Sequence of chain 4.A:
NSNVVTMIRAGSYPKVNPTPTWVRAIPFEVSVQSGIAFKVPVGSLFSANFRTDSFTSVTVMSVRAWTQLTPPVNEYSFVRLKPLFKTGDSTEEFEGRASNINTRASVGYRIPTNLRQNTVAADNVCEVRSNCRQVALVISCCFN

The small molecule below binds the protein below.
Small molecule (SMILES): CO[P](=O)(O)O[C@H]1[C@@H](O)[C@H](n2ccc(=O)[nH]c2=O)O[C@@H]1COP(=O)(O)O

Sequence of chain 6.A:
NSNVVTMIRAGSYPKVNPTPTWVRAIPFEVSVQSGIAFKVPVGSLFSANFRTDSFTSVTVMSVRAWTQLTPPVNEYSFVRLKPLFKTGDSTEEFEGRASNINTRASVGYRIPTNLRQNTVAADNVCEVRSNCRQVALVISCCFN

Binding-site contacts:
Ligand atom C5 contacts residue ARG125 of chain 6.A at 3.5 Å.
Ligand atom O4 contacts residue SER17 of chain 4.A at 3.2 Å.
Ligand atom C5' contacts residue ARG125 of chain 6.A at 4.1 Å.
Ligand atom OP1 contacts residue ARG125 of chain 6.A at 2.9 Å (salt-bridge).
Ligand atom C5' contacts residue SER77 of chain 6.A at 4.4 Å.
Ligand atom C5 contacts residue THR21 of chain 4.A at 4.3 Å.
Ligand atom N1 contacts residue ASN16 of chain 4.A at 4.4 Å.
Ligand atom OP2 contacts residue ARG131 of chain 6.A at 3.7 Å.
Ligand atom O2 contacts residue ARG125 of chain 6.A at 3.9 Å.
Ligand atom P contacts residue ARG125 of chain 6.A at 3.7 Å.
Ligand atom C1' contacts residue ARG125 of chain 6.A at 4.2 Å.
Ligand atom C4 contacts residue ARG125 of chain 6.A at 3.5 Å.
Ligand atom C3' contacts residue ARG125 of chain 6.A at 3.3 Å.
Ligand atom C2 contacts residue ASN16 of chain 4.A at 3.0 Å.
Ligand atom OP3 contacts residue ILE23 of chain 4.A at 4.2 Å.
Ligand atom OP2 contacts residue SER77 of chain 6.A at 4.1 Å.
Ligand atom P contacts residue ILE23 of chain 4.A at 4.4 Å.
Ligand atom C4 contacts residue SER17 of chain 4.A at 4.1 Å.
Ligand atom C6 contacts residue ARG125 of chain 6.A at 3.5 Å.
Ligand atom OP1 contacts residue ILE23 of chain 4.A at 4.0 Å.
Ligand atom OP1 contacts residue ARG131 of chain 6.A at 3.4 Å (salt-bridge).
Ligand atom O3' contacts residue ARG125 of chain 6.A at 4.0 Å.
Ligand atom C4' contacts residue ARG125 of chain 6.A at 4.4 Å.
Ligand atom O5' contacts residue ARG131 of chain 6.A at 2.6 Å (salt-bridge).
Ligand atom C5' contacts residue ARG131 of chain 6.A at 3.2 Å.
Ligand atom O4 contacts residue ARG125 of chain 6.A at 3.8 Å.
Ligand atom OP2 contacts residue ILE23 of chain 4.A at 4.5 Å.
Ligand atom C5' contacts residue MET76 of chain 6.A at 4.3 Å (hydrophobic).
Ligand atom O4 contacts residue THR21 of chain 4.A at 3.9 Å.
Ligand atom P contacts residue ARG131 of chain 6.A at 3.5 Å.
Ligand atom O2 contacts residue ASN16 of chain 4.A at 2.5 Å (h-bond).
Ligand atom C2 contacts residue ARG125 of chain 6.A at 3.8 Å.
Ligand atom N3 contacts residue SER17 of chain 4.A at 4.3 Å.
Ligand atom O5' contacts residue ARG125 of chain 6.A at 3.0 Å (salt-bridge).
Ligand atom N1 contacts residue ARG125 of chain 6.A at 3.7 Å.
Ligand atom C4 contacts residue ASN16 of chain 4.A at 4.1 Å.
Ligand atom OP3 contacts residue ARG125 of chain 6.A at 2.8 Å.
Ligand atom C2' contacts residue ARG125 of chain 6.A at 3.6 Å.
Ligand atom N3 contacts residue ARG125 of chain 6.A at 3.6 Å (salt-bridge).
Ligand atom N3 contacts residue ASN16 of chain 4.A at 2.9 Å (h-bond).